Binding-site contacts:
Ligand atom N2 contacts residue LEU106 of chain 15.A at 3.8 Å.
Ligand atom C2C contacts residue MET221 of chain 15.A at 3.8 Å (hydrophobic).
Ligand atom C5B contacts residue TYR128 of chain 15.A at 4.0 Å (hydrophobic).
Ligand atom C3C contacts residue TYR128 of chain 15.A at 3.4 Å (hydrophobic).
Ligand atom O1B contacts residue TYR128 of chain 15.A at 3.4 Å (h-bond).
Ligand atom C6B contacts residue ILE104 of chain 15.A at 3.6 Å (hydrophobic).
Ligand atom C4B contacts residue TYR152 of chain 15.A at 3.8 Å (hydrophobic).
Ligand atom C5A contacts residue VAL176 of chain 15.A at 3.6 Å (hydrophobic).
Ligand atom O1B contacts residue ILE104 of chain 15.A at 3.9 Å.
Ligand atom N3A contacts residue TYR152 of chain 15.A at 3.5 Å.
Ligand atom C3B contacts residue VAL188 of chain 15.A at 3.8 Å (hydrophobic).
Ligand atom O1 contacts residue LEU106 of chain 15.A at 3.8 Å.
Ligand atom N3A contacts residue ALA24 of chain 15.C at 3.8 Å.
Ligand atom C4C contacts residue VAL191 of chain 15.A at 3.0 Å (hydrophobic).
Ligand atom C4C contacts residue VAL188 of chain 15.A at 3.7 Å (hydrophobic).
Ligand atom C1C contacts residue TYR128 of chain 15.A at 3.7 Å (hydrophobic).
Ligand atom C3B contacts residue TYR152 of chain 15.A at 3.7 Å (hydrophobic).
Ligand atom C5C contacts residue VAL191 of chain 15.A at 3.8 Å (hydrophobic).
Ligand atom C5A contacts residue ALA150 of chain 15.A at 3.6 Å (hydrophobic).
Ligand atom C6B contacts residue TYR128 of chain 15.A at 3.3 Å (hydrophobic).
Ligand atom O1A contacts residue PHE186 of chain 15.A at 3.0 Å.
Ligand atom C4 contacts residue TYR197 of chain 15.A at 3.8 Å (hydrophobic).
Ligand atom C5B contacts residue PHE186 of chain 15.A at 3.9 Å (hydrophobic).
Ligand atom C5 contacts residue LEU106 of chain 15.A at 3.8 Å (hydrophobic).
Ligand atom C5A contacts residue PHE186 of chain 15.A at 3.5 Å (hydrophobic).
Ligand atom O1 contacts residue MET221 of chain 15.A at 3.8 Å.
Ligand atom C1B contacts residue VAL188 of chain 15.A at 3.8 Å (hydrophobic).
Ligand atom C4B contacts residue PHE186 of chain 15.A at 3.6 Å (hydrophobic).
Ligand atom C4A contacts residue PRO174 of chain 15.A at 3.1 Å (hydrophobic).
Ligand atom N3A contacts residue PRO174 of chain 15.A at 3.7 Å.
Ligand atom C1B contacts residue TYR128 of chain 15.A at 3.6 Å (hydrophobic).
Ligand atom C1B contacts residue ILE104 of chain 15.A at 4.0 Å (hydrophobic).
Ligand atom C1C contacts residue LEU106 of chain 15.A at 3.8 Å (hydrophobic).
Ligand atom C4 contacts residue LEU106 of chain 15.A at 3.9 Å (hydrophobic).
Ligand atom C5B contacts residue MET224 of chain 15.A at 3.9 Å (hydrophobic).
Ligand atom C2B contacts residue VAL188 of chain 15.A at 3.5 Å (hydrophobic).
Ligand atom C2C contacts residue TYR197 of chain 15.A at 3.7 Å (hydrophobic).
Ligand atom C2A contacts residue PHE186 of chain 15.A at 3.3 Å (hydrophobic).
Ligand atom C2A contacts residue TYR152 of chain 15.A at 3.6 Å (hydrophobic).
Ligand atom N3A contacts residue PHE186 of chain 15.A at 4.0 Å.

Sequence of chain 15.A:
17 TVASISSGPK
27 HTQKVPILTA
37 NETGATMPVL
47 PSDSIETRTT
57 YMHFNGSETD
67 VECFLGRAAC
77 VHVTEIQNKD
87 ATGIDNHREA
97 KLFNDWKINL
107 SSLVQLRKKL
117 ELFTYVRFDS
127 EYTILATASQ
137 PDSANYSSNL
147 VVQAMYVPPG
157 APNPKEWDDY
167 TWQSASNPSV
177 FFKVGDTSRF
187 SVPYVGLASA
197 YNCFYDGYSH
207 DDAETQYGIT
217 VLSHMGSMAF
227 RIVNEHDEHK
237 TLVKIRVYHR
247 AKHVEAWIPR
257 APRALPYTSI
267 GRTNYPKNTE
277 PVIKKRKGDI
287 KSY

Sequence of chain 15.C:
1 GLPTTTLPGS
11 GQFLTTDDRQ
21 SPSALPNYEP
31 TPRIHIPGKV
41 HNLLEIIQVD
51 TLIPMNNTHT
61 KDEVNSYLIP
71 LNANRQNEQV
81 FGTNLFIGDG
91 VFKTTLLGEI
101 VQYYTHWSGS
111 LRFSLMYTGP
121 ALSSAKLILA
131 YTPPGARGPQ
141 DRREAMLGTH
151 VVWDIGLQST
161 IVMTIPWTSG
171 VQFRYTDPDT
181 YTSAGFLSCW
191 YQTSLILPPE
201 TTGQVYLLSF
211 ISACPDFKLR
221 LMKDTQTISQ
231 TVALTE

The protein below binds the small molecule below.
Small molecule (SMILES): Cc1cc(CCCCCOc2ccc(C3=NCCO3)cc2)on1